Sequence of chain 2.A:
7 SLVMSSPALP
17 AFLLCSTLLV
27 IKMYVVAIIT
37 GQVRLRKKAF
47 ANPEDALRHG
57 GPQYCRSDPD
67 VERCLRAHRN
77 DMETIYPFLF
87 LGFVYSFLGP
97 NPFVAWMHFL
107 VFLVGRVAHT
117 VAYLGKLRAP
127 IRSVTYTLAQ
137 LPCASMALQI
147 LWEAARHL

The small molecule below binds the protein below.
Small molecule (SMILES): CC(C)(C)C(=O)NCc1ccc(Cl)c(C(=O)Nc2ncc[nH]2)c1

Binding-site contacts:
Ligand atom C12 contacts residue SER129 of chain 2.A at 3.9 Å.
Ligand atom N17 contacts residue PG41 of chain 2.H at 3.3 Å.
Ligand atom C12 contacts residue THR133 of chain 2.A at 3.8 Å.
Ligand atom C9 contacts residue SER129 of chain 2.A at 3.6 Å.
Ligand atom C1 contacts residue GSH1 of chain 2.C at 3.7 Å.
Ligand atom C7 contacts residue GSH1 of chain 2.C at 3.7 Å.
Ligand atom N20 contacts residue GSH1 of chain 2.C at 3.6 Å (h-bond).
Ligand atom C13 contacts residue ALA33 of chain 3.A at 4.0 Å (hydrophobic).
Ligand atom C2 contacts residue ASP51 of chain 3.A at 3.8 Å.
Ligand atom O22 contacts residue LEU41 of chain 3.A at 3.7 Å.
Ligand atom C10 contacts residue HIS55 of chain 3.A at 3.7 Å.
Ligand atom O21 contacts residue HIS55 of chain 3.A at 2.8 Å (h-bond).
Ligand atom N20 contacts residue GLY37 of chain 3.A at 3.6 Å.
Ligand atom C15 contacts residue LEU41 of chain 3.A at 3.9 Å (hydrophobic).
Ligand atom N19 contacts residue SER129 of chain 2.A at 2.8 Å (h-bond).
Ligand atom N19 contacts residue PRO126 of chain 2.A at 3.9 Å.
Ligand atom C5 contacts residue PRO126 of chain 2.A at 3.6 Å (hydrophobic).
Ligand atom C13 contacts residue GSH1 of chain 2.C at 3.8 Å.
Ligand atom C6 contacts residue HIS55 of chain 3.A at 3.8 Å.
Ligand atom N18 contacts residue PRO126 of chain 2.A at 3.3 Å.
Ligand atom C10 contacts residue SER129 of chain 2.A at 3.6 Å.
Ligand atom CL23 contacts residue ASP51 of chain 3.A at 3.9 Å.
Ligand atom N19 contacts residue PG41 of chain 2.H at 4.0 Å.
Ligand atom C9 contacts residue PRO126 of chain 2.A at 3.6 Å (hydrophobic).
Ligand atom C4 contacts residue VAL130 of chain 2.A at 3.9 Å (hydrophobic).
Ligand atom O22 contacts residue GLN38 of chain 3.A at 3.4 Å (h-bond).
Ligand atom N17 contacts residue SER129 of chain 2.A at 3.7 Å.
Ligand atom C11 contacts residue GLY37 of chain 3.A at 3.6 Å.
Ligand atom C8 contacts residue HIS55 of chain 3.A at 3.7 Å.
Ligand atom CL23 contacts residue HIS55 of chain 3.A at 3.5 Å.
Ligand atom C13 contacts residue TYR132 of chain 2.A at 3.8 Å (hydrophobic).
Ligand atom C15 contacts residue GLY37 of chain 3.A at 3.4 Å.
Ligand atom C4 contacts residue PG41 of chain 2.H at 4.0 Å.
Ligand atom O22 contacts residue GLY37 of chain 3.A at 3.4 Å.
Ligand atom C9 contacts residue PG41 of chain 2.H at 3.7 Å.
Ligand atom O21 contacts residue PRO126 of chain 2.A at 3.9 Å.
Ligand atom C3 contacts residue SER129 of chain 2.A at 3.6 Å.
Ligand atom C6 contacts residue SER129 of chain 2.A at 3.5 Å.
Ligand atom CL23 contacts residue ALA125 of chain 2.A at 3.6 Å.
Ligand atom C2 contacts residue PHE46 of chain 3.A at 4.0 Å (hydrophobic).

Sequence of chain 3.A:
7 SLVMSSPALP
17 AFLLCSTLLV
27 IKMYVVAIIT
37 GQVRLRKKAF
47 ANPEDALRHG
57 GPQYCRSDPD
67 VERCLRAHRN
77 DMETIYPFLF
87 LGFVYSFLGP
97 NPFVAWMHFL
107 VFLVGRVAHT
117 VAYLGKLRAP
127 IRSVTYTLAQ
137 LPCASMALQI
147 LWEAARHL